The protein below binds the small molecule below.
Small molecule (SMILES): CCOc1ccc([C@@H](Nc2ccc3cnccc3c2)C(=O)O)cc1OC

Binding-site contacts:
Ligand atom C2 contacts residue LYS189 of chain 1.B at 3.6 Å.
Ligand atom C17 contacts residue HIS41 of chain 1.B at 3.5 Å.
Ligand atom C22 contacts residue SER187 of chain 1.B at 3.6 Å.
Ligand atom O10 contacts residue SER192 of chain 1.B at 3.1 Å (h-bond).
Ligand atom C26 contacts residue GLY215 of chain 1.B at 3.4 Å.
Ligand atom C26 contacts residue GLY213 of chain 1.B at 3.4 Å.
Ligand atom O16 contacts residue THR87 of chain 1.B at 3.6 Å.
Ligand atom C14 contacts residue SER192 of chain 1.B at 3.5 Å.
Ligand atom N5 contacts residue LYS189 of chain 1.B at 3.7 Å.
Ligand atom C24 contacts residue ASP186 of chain 1.B at 3.1 Å.
Ligand atom C3 contacts residue SER211 of chain 1.B at 3.6 Å.
Ligand atom C9 contacts residue SER211 of chain 1.B at 3.6 Å.
Ligand atom C25 contacts residue SER187 of chain 1.B at 2.8 Å.
Ligand atom N23 contacts residue SER187 of chain 1.B at 2.9 Å (h-bond).
Ligand atom O10 contacts residue SO41 of chain 1.K at 3.0 Å (h-bond).
Ligand atom C20 contacts residue PRO169 of chain 1.B at 3.0 Å (hydrophobic).
Ligand atom O13 contacts residue TRP212 of chain 1.B at 3.5 Å.
Ligand atom C25 contacts residue ASP186 of chain 1.B at 3.6 Å.
Ligand atom C24 contacts residue SER187 of chain 1.B at 3.6 Å.
Ligand atom C22 contacts residue TRP212 of chain 1.B at 3.6 Å (hydrophobic).
Ligand atom O10 contacts residue HIS41 of chain 1.B at 2.8 Å (h-bond).
Ligand atom C24 contacts residue GLY213 of chain 1.B at 3.6 Å.
Ligand atom C24 contacts residue GLY215 of chain 1.B at 3.2 Å.
Ligand atom O13 contacts residue THR87 of chain 1.B at 3.5 Å.
Ligand atom O11 contacts residue LYS189 of chain 1.B at 3.3 Å.
Ligand atom C21 contacts residue TRP212 of chain 1.B at 3.6 Å (hydrophobic).
Ligand atom N5 contacts residue SER192 of chain 1.B at 3.2 Å (h-bond).
Ligand atom C7 contacts residue TRP212 of chain 1.B at 3.4 Å (hydrophobic).
Ligand atom N5 contacts residue SER211 of chain 1.B at 3.5 Å (h-bond).
Ligand atom C8 contacts residue GLY213 of chain 1.B at 3.6 Å.
Ligand atom O11 contacts residue SO41 of chain 1.K at 3.7 Å.
Ligand atom C20 contacts residue THR87 of chain 1.B at 3.6 Å.
Ligand atom C18 contacts residue VAL210 of chain 1.B at 3.4 Å (hydrophobic).
Ligand atom C9 contacts residue TRP212 of chain 1.B at 3.7 Å (hydrophobic).
Ligand atom N23 contacts residue ASP186 of chain 1.B at 2.8 Å (salt-bridge).
Ligand atom C6 contacts residue LYS189 of chain 1.B at 3.4 Å.
Ligand atom C15 contacts residue GLY213 of chain 1.B at 3.6 Å.
Ligand atom C14 contacts residue SER211 of chain 1.B at 3.3 Å.
Ligand atom C14 contacts residue TRP212 of chain 1.B at 3.7 Å (hydrophobic).
Ligand atom C21 contacts residue GLY213 of chain 1.B at 3.4 Å.

Sequence of chain 1.B:
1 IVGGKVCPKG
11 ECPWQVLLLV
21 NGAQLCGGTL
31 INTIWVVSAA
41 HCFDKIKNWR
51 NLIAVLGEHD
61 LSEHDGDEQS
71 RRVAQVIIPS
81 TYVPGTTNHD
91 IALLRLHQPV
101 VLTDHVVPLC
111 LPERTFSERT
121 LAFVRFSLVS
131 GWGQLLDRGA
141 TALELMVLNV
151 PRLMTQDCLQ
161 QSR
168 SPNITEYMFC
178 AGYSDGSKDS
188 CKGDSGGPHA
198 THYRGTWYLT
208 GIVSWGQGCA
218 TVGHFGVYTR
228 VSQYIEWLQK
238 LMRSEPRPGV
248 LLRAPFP